Binding-site contacts:
Ligand atom C20 contacts residue PRO132 of chain 1.A at 3.5 Å (hydrophobic).
Ligand atom C5 contacts residue DMS1 of chain 1.E at 3.3 Å.
Ligand atom N3 contacts residue DMS1 of chain 1.E at 2.2 Å (h-bond).
Ligand atom O1 contacts residue HIS368 of chain 1.A at 2.8 Å (h-bond).
Ligand atom C3 contacts residue ASP361 of chain 1.A at 3.5 Å.
Ligand atom C14 contacts residue TYR138 of chain 1.A at 3.5 Å (hydrophobic).
Ligand atom C6 contacts residue HIS328 of chain 1.A at 3.6 Å.
Ligand atom C3 contacts residue ZN1 of chain 1.B at 3.1 Å.
Ligand atom C2 contacts residue GLU415 of chain 2.A at 3.6 Å.
Ligand atom C6 contacts residue GLU327 of chain 1.A at 3.6 Å.
Ligand atom N3 contacts residue ASP361 of chain 1.A at 2.6 Å (salt-bridge).
Ligand atom C5 contacts residue HIS262 of chain 1.A at 3.1 Å.
Ligand atom C7 contacts residue GLU327 of chain 1.A at 3.0 Å.
Ligand atom N2 contacts residue HIS262 of chain 1.A at 3.1 Å (h-bond).
Ligand atom N1 contacts residue GLU415 of chain 2.A at 3.1 Å (salt-bridge).
Ligand atom N2 contacts residue HIS420 of chain 2.A at 3.3 Å (h-bond).
Ligand atom C2 contacts residue LEU417 of chain 2.A at 3.4 Å (hydrophobic).
Ligand atom C4 contacts residue ZN1 of chain 1.B at 3.4 Å.
Ligand atom N2 contacts residue ZN1 of chain 1.B at 2.2 Å.
Ligand atom C6 contacts residue HIS368 of chain 1.A at 3.7 Å.
Ligand atom C2 contacts residue ZN1 of chain 1.B at 3.2 Å.
Ligand atom N3 contacts residue HIS262 of chain 1.A at 3.2 Å (h-bond).
Ligand atom C5 contacts residue ZN1 of chain 1.B at 2.9 Å.
Ligand atom N1 contacts residue SER140 of chain 1.A at 3.2 Å (h-bond).
Ligand atom C4 contacts residue HIS368 of chain 1.A at 3.4 Å.
Ligand atom N3 contacts residue GLU357 of chain 1.A at 3.4 Å (salt-bridge).
Ligand atom N2 contacts residue ASP361 of chain 1.A at 2.8 Å (salt-bridge).
Ligand atom C1 contacts residue SER140 of chain 1.A at 3.3 Å.
Ligand atom C1 contacts residue HIS368 of chain 1.A at 3.5 Å.
Ligand atom N1 contacts residue TYR362 of chain 1.A at 3.6 Å (h-bond).
Ligand atom C2 contacts residue TYR362 of chain 1.A at 3.2 Å (hydrophobic).
Ligand atom C2 contacts residue HIS420 of chain 2.A at 3.6 Å.
Ligand atom O1 contacts residue GLU327 of chain 1.A at 3.4 Å (salt-bridge).
Ligand atom C5 contacts residue ASP361 of chain 1.A at 3.6 Å.
Ligand atom C3 contacts residue HIS262 of chain 1.A at 3.6 Å.
Ligand atom C2 contacts residue HIS262 of chain 1.A at 3.6 Å.
Ligand atom N3 contacts residue ZN1 of chain 1.B at 2.2 Å.
Ligand atom C4 contacts residue ASP361 of chain 1.A at 3.4 Å.
Ligand atom C20 contacts residue ALA136 of chain 1.A at 3.7 Å (hydrophobic).
Ligand atom O1 contacts residue HIS328 of chain 1.A at 3.0 Å.

Sequence of chain 2.A:
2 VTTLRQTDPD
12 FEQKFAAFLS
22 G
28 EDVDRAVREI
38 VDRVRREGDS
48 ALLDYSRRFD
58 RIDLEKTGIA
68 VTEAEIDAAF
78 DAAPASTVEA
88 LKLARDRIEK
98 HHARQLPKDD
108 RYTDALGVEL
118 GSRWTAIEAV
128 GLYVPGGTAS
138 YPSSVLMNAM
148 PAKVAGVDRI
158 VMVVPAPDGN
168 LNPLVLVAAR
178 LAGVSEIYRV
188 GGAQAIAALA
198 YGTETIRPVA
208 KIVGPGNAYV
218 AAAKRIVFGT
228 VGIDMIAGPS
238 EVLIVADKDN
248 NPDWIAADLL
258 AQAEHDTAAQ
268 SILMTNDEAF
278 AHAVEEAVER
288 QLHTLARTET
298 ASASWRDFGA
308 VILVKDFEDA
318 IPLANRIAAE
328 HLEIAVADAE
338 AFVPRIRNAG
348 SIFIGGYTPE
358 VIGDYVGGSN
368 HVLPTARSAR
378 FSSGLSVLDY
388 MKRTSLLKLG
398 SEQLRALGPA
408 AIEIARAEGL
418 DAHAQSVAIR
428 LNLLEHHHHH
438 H

This small molecule binds to this protein.
Small molecule (SMILES): N[C@@H](Cc1c[nH]cn1)C(=O)Cc1ccc(OCc2ccccc2)cc1

Sequence of chain 1.A:
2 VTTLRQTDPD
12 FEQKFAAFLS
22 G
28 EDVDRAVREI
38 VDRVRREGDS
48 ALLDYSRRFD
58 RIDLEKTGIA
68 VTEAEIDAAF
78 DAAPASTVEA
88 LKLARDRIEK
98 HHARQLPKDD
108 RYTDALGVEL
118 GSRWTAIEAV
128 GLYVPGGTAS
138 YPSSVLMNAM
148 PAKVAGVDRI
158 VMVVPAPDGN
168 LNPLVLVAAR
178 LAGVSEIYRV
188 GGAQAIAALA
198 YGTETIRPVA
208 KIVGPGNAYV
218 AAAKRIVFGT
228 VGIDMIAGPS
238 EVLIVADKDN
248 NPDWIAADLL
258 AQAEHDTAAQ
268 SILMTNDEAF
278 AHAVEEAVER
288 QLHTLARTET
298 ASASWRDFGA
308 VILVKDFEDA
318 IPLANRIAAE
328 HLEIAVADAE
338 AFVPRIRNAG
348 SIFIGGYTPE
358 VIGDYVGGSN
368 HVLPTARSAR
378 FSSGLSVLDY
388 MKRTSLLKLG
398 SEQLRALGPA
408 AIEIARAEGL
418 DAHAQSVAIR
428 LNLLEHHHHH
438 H